Sequence of chain 56.B:
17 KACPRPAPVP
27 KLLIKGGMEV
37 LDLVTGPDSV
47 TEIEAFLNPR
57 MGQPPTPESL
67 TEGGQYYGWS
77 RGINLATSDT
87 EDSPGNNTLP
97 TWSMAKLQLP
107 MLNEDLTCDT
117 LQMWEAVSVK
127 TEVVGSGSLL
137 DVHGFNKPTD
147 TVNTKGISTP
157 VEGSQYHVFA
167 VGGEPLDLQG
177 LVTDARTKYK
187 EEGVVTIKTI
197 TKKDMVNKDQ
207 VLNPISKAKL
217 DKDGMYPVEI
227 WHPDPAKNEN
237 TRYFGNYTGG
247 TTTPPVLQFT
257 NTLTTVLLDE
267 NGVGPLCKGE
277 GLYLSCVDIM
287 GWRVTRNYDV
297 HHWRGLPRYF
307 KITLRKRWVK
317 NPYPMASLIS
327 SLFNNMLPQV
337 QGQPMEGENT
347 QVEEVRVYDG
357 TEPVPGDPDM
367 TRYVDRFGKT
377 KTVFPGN

Binding-site contacts:
Ligand atom C5 contacts residue TYR72 of chain 56.B at 3.9 Å (hydrophobic).
Ligand atom C3 contacts residue GLY78 of chain 56.B at 3.9 Å.
Ligand atom C11 contacts residue ASP85 of chain 56.C at 4.0 Å.
Ligand atom N5 contacts residue TYR72 of chain 56.B at 3.1 Å (h-bond).
Ligand atom C3 contacts residue GLY78 of chain 56.B at 4.1 Å.
Ligand atom C4 contacts residue GLY78 of chain 56.B at 3.6 Å.
Ligand atom O1A contacts residue TYR72 of chain 56.B at 3.4 Å.
Ligand atom O4 contacts residue GLY78 of chain 56.B at 3.0 Å.
Ligand atom O1B contacts residue TYR72 of chain 56.B at 4.2 Å.
Ligand atom C2 contacts residue GLY78 of chain 56.B at 4.1 Å.
Ligand atom C1 contacts residue ARG77 of chain 56.B at 3.4 Å.
Ligand atom O8 contacts residue TYR72 of chain 56.B at 3.4 Å (h-bond).
Ligand atom O4 contacts residue ASN80 of chain 56.B at 4.2 Å.
Ligand atom C3 contacts residue VAL296 of chain 56.B at 3.5 Å (hydrophobic).
Ligand atom C10 contacts residue TYR72 of chain 56.B at 4.1 Å (hydrophobic).
Ligand atom C3 contacts residue HIS298 of chain 56.B at 3.4 Å.
Ligand atom C1 contacts residue TYR72 of chain 56.B at 4.1 Å (hydrophobic).
Ligand atom O1A contacts residue ARG77 of chain 56.B at 2.9 Å (salt-bridge).
Ligand atom O3 contacts residue GLY78 of chain 56.B at 3.4 Å.
Ligand atom C6 contacts residue TYR72 of chain 56.B at 4.0 Å (hydrophobic).
Ligand atom O1B contacts residue ASN80 of chain 56.B at 4.3 Å.
Ligand atom C7 contacts residue TYR72 of chain 56.B at 4.3 Å (hydrophobic).
Ligand atom O4 contacts residue HIS298 of chain 56.B at 2.9 Å (h-bond).
Ligand atom O4 contacts residue VAL296 of chain 56.B at 4.0 Å.
Ligand atom O6 contacts residue ASN93 of chain 56.B at 3.2 Å (h-bond).
Ligand atom C5 contacts residue ASN93 of chain 56.B at 4.3 Å.
Ligand atom C4 contacts residue HIS298 of chain 56.B at 3.4 Å.
Ligand atom O4 contacts residue ILE79 of chain 56.B at 3.6 Å (h-bond).
Ligand atom O1A contacts residue GLY78 of chain 56.B at 4.0 Å.
Ligand atom C11 contacts residue TYR72 of chain 56.B at 4.0 Å (hydrophobic).
Ligand atom O4 contacts residue THR291 of chain 56.B at 3.1 Å.
Ligand atom C4 contacts residue TYR72 of chain 56.B at 4.1 Å (hydrophobic).
Ligand atom C3 contacts residue ARG77 of chain 56.B at 3.9 Å.
Ligand atom C8 contacts residue ARG77 of chain 56.B at 4.3 Å.
Ligand atom C4 contacts residue ARG77 of chain 56.B at 4.0 Å.
Ligand atom O3 contacts residue VAL296 of chain 56.B at 4.0 Å.
Ligand atom O1B contacts residue ARG77 of chain 56.B at 3.1 Å (salt-bridge).
Ligand atom C6 contacts residue ASN93 of chain 56.B at 3.2 Å.
Ligand atom O8 contacts residue ARG77 of chain 56.B at 3.4 Å (salt-bridge).
Ligand atom O1B contacts residue SER89 of chain 56.B at 4.1 Å.

Sequence of chain 56.C:
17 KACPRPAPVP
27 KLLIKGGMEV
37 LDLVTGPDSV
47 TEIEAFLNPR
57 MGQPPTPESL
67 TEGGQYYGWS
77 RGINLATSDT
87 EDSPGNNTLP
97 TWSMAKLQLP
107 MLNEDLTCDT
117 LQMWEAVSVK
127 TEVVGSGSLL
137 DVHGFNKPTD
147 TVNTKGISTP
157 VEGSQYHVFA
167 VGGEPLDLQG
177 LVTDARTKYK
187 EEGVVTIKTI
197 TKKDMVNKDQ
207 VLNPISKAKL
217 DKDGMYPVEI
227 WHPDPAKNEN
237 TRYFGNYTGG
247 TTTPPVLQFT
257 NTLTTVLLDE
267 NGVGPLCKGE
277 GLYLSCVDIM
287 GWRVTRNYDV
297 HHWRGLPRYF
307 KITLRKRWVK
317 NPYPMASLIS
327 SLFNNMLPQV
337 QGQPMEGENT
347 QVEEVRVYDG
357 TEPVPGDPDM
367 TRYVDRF

This protein binds this small molecule.
Small molecule (SMILES): CC(=O)N[C@@H]1[C@@H](O[C@@H]2O[C@H](CO)[C@H](O)[C@H](O[C@]3(C(=O)O)C[C@H](O)[C@@H](NC(C)=O)[C@H]([C@H](O)[C@H](O)CO)O3)[C@H]2O)[C@H](O)[C@@H](CO[C@]2(C(=O)O)C[C@H](O)[C@@H](NC(C)=O)[C@H]([C@H](O)[C@H](O)CO)O2)O[C@H]1O